Sequence of chain 1.F:
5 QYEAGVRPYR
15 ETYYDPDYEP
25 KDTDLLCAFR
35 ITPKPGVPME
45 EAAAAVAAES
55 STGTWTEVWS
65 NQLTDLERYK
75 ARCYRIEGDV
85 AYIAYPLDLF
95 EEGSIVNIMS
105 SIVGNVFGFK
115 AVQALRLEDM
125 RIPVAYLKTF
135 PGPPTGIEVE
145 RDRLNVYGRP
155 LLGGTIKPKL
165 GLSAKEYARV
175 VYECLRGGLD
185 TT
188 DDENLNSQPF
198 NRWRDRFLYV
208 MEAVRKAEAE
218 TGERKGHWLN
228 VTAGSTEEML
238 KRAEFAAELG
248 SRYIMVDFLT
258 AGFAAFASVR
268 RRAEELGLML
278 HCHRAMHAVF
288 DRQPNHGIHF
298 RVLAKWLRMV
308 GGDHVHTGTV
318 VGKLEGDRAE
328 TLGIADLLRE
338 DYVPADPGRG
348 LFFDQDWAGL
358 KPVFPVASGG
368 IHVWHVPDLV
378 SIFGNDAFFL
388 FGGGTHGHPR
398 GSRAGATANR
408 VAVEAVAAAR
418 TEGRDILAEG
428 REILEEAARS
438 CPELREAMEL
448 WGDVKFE

Binding-site contacts:
Ligand atom O6 contacts residue LYS161 of chain 1.F at 3.2 Å (salt-bridge).
Ligand atom O3 contacts residue MG1 of chain 1.T at 2.2 Å.
Ligand atom O1P contacts residue TRP59 of chain 2.G at 3.2 Å.
Ligand atom O3 contacts residue ASN109 of chain 2.G at 3.5 Å (h-bond).
Ligand atom O6P contacts residue HIS313 of chain 1.F at 2.6 Å (h-bond).
Ligand atom O6P contacts residue SER365 of chain 1.F at 3.4 Å (h-bond).
Ligand atom O3P contacts residue GLY389 of chain 1.F at 3.0 Å (h-bond).
Ligand atom O6 contacts residue GLU190 of chain 1.F at 3.2 Å (salt-bridge).
Ligand atom O6 contacts residue ASN109 of chain 2.G at 3.0 Å (h-bond).
Ligand atom O2 contacts residue THR159 of chain 1.F at 2.8 Å (h-bond).
Ligand atom C contacts residue LYS161 of chain 1.F at 3.4 Å.
Ligand atom O4P contacts residue ARG281 of chain 1.F at 3.1 Å (salt-bridge).
Ligand atom O5 contacts residue LEU321 of chain 1.F at 3.1 Å.
Ligand atom O3 contacts residue HIS280 of chain 1.F at 3.0 Å (h-bond).
Ligand atom O3 contacts residue GLU190 of chain 1.F at 3.0 Å (salt-bridge).
Ligand atom O4 contacts residue SER365 of chain 1.F at 3.1 Å (h-bond).
Ligand atom O1P contacts residue GLY367 of chain 1.F at 2.9 Å (h-bond).
Ligand atom C3 contacts residue KCX187 of chain 1.F at 3.1 Å.
Ligand atom O2P contacts residue LYS161 of chain 1.F at 3.3 Å.
Ligand atom O7 contacts residue LYS320 of chain 1.F at 3.0 Å (salt-bridge).
Ligand atom O1 contacts residue LYS161 of chain 1.F at 3.1 Å (salt-bridge).
Ligand atom O2 contacts residue KCX187 of chain 1.F at 3.2 Å (h-bond).
Ligand atom O2P contacts residue GLY390 of chain 1.F at 2.8 Å (h-bond).
Ligand atom O2P contacts residue THR58 of chain 2.G at 2.6 Å (h-bond).
Ligand atom O6 contacts residue MG1 of chain 1.T at 2.1 Å.
Ligand atom O5P contacts residue ARG281 of chain 1.F at 2.9 Å (salt-bridge).
Ligand atom O1P contacts residue GLY366 of chain 1.F at 3.5 Å.
Ligand atom O1P contacts residue LYS320 of chain 1.F at 2.8 Å (salt-bridge).
Ligand atom O1P contacts residue THR58 of chain 2.G at 3.5 Å (h-bond).
Ligand atom P1 contacts residue THR58 of chain 2.G at 3.5 Å.
Ligand atom O4 contacts residue GLY366 of chain 1.F at 3.1 Å.
Ligand atom C2 contacts residue MG1 of chain 1.T at 2.8 Å.
Ligand atom C3 contacts residue MG1 of chain 1.T at 3.0 Å.
Ligand atom O6 contacts residue LYS163 of chain 1.F at 2.9 Å (salt-bridge).
Ligand atom O6 contacts residue ASP189 of chain 1.F at 2.9 Å (salt-bridge).
Ligand atom O2 contacts residue LYS161 of chain 1.F at 2.9 Å (salt-bridge).
Ligand atom O3 contacts residue KCX187 of chain 1.F at 2.6 Å (h-bond).
Ligand atom O2 contacts residue ASP189 of chain 1.F at 3.2 Å (salt-bridge).
Ligand atom O2 contacts residue MG1 of chain 1.T at 2.2 Å.
Ligand atom C contacts residue MG1 of chain 1.T at 2.8 Å.

This protein binds this small molecule.
Small molecule (SMILES): O=C(O)[C@@](O)(COP(=O)(O)O)[C@H](O)[C@H](O)COP(=O)(O)O

Sequence of chain 2.G:
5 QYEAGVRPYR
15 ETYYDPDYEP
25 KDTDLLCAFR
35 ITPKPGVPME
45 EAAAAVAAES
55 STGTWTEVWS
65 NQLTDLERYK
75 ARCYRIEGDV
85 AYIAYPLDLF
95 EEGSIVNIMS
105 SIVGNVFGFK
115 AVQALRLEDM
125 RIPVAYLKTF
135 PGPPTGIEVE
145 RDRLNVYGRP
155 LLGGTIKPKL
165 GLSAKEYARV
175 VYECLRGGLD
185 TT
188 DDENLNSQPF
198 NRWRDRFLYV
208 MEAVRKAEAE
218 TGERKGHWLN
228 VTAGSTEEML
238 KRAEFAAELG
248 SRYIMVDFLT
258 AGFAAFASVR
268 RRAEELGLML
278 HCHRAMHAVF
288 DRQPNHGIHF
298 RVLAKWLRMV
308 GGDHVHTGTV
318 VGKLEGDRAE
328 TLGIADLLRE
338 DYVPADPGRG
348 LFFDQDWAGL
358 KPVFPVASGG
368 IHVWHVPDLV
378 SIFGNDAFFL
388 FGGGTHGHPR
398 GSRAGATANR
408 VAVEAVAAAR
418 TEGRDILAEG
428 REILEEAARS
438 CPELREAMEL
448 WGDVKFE